Binding-site contacts:
Ligand atom C5 contacts residue ASN93 of chain 1.A at 3.6 Å.
Ligand atom C2 contacts residue ASN93 of chain 1.A at 2.4 Å.
Ligand atom O7 contacts residue ASN394 of chain 1.A at 3.6 Å.
Ligand atom C1 contacts residue ASN93 of chain 1.A at 1.4 Å.
Ligand atom O5 contacts residue PRO282 of chain 1.D at 4.4 Å.
Ligand atom O6 contacts residue ASN283 of chain 1.D at 4.4 Å.
Ligand atom C5 contacts residue SER42 of chain 1.D at 4.4 Å.
Ligand atom C4 contacts residue ASN93 of chain 1.A at 4.1 Å.
Ligand atom O6 contacts residue PRO282 of chain 1.D at 3.9 Å.
Ligand atom C7 contacts residue ILE97 of chain 1.A at 4.0 Å (hydrophobic).
Ligand atom C8 contacts residue TYR397 of chain 1.A at 4.1 Å (hydrophobic).
Ligand atom N2 contacts residue SER42 of chain 1.D at 4.3 Å.
Ligand atom O5 contacts residue ASN283 of chain 1.D at 3.9 Å.
Ligand atom N2 contacts residue ILE97 of chain 1.A at 3.9 Å.
Ligand atom C5 contacts residue ASN283 of chain 1.D at 4.3 Å.
Ligand atom C2 contacts residue SER42 of chain 1.D at 3.6 Å.
Ligand atom C3 contacts residue ASN93 of chain 1.A at 3.7 Å.
Ligand atom C8 contacts residue ASN398 of chain 1.A at 3.8 Å.
Ligand atom C8 contacts residue ASN394 of chain 1.A at 3.5 Å.
Ligand atom C8 contacts residue TYR405 of chain 1.A at 4.1 Å (hydrophobic).
Ligand atom C5 contacts residue PRO282 of chain 1.D at 4.2 Å (hydrophobic).
Ligand atom O7 contacts residue SER42 of chain 1.D at 4.0 Å.
Ligand atom O3 contacts residue ASN394 of chain 1.A at 2.8 Å (h-bond).
Ligand atom C1 contacts residue SER42 of chain 1.D at 3.6 Å.
Ligand atom C7 contacts residue ASN394 of chain 1.A at 3.5 Å.
Ligand atom O6 contacts residue SER42 of chain 1.D at 2.7 Å (h-bond).
Ligand atom O5 contacts residue SER42 of chain 1.D at 3.8 Å.
Ligand atom C8 contacts residue ILE97 of chain 1.A at 3.7 Å (hydrophobic).
Ligand atom N2 contacts residue ASN93 of chain 1.A at 2.9 Å (h-bond).
Ligand atom C2 contacts residue ASN394 of chain 1.A at 4.3 Å.
Ligand atom C7 contacts residue ASN398 of chain 1.A at 3.6 Å.
Ligand atom C6 contacts residue PRO282 of chain 1.D at 4.2 Å (hydrophobic).
Ligand atom C3 contacts residue ASN394 of chain 1.A at 3.8 Å.
Ligand atom O5 contacts residue ASN93 of chain 1.A at 2.3 Å (h-bond).
Ligand atom C6 contacts residue SER42 of chain 1.D at 3.5 Å.
Ligand atom N2 contacts residue ASN394 of chain 1.A at 3.7 Å.
Ligand atom O4 contacts residue PRO282 of chain 1.D at 4.1 Å.
Ligand atom O7 contacts residue ASN93 of chain 1.A at 4.0 Å.
Ligand atom C7 contacts residue ASN93 of chain 1.A at 3.8 Å.
Ligand atom O7 contacts residue ASN398 of chain 1.A at 2.8 Å (h-bond).

This protein binds this small molecule.
Small molecule (SMILES): CC(=O)N[C@H]1[C@H](O[C@H]2[C@H](O)[C@@H](NC(C)=O)CO[C@@H]2CO)O[C@H](CO)[C@@H](O[C@H]2O[C@H](CO)[C@@H](O)[C@H](O)[C@@H]2O)[C@@H]1O

Sequence of chain 1.A:
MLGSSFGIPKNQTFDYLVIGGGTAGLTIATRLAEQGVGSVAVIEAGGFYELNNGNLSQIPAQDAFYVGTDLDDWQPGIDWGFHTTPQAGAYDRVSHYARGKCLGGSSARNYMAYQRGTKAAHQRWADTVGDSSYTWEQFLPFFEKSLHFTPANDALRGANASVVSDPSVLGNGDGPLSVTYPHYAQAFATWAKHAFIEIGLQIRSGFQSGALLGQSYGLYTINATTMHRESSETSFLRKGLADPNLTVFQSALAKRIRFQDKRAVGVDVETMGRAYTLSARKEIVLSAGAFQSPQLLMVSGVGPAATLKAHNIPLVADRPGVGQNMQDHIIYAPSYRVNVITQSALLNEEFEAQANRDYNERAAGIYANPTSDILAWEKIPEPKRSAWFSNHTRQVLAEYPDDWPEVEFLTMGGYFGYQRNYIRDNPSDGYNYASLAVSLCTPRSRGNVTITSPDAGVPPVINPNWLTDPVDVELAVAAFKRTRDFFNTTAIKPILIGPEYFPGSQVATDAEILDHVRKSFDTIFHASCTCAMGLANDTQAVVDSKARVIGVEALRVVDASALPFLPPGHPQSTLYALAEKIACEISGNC

Sequence of chain 1.D:
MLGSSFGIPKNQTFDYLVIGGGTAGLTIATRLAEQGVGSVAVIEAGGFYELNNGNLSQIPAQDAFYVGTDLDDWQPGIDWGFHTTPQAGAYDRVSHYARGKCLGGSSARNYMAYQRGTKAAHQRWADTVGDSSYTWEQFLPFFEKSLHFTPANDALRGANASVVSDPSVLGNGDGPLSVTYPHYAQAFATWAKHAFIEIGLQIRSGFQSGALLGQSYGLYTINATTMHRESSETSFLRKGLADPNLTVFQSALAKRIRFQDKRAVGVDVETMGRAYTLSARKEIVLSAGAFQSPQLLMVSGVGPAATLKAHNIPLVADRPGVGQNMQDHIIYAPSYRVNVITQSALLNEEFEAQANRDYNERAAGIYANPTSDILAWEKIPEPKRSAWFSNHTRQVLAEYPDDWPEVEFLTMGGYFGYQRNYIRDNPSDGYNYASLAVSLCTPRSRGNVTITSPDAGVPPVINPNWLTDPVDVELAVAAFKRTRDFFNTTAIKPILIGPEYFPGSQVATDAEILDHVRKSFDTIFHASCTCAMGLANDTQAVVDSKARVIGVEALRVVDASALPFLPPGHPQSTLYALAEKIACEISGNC